A protein and the small-molecule ligand that binds it are described below.
Small molecule (SMILES): O=CCC(=O)O

Sequence of chain 2.A:
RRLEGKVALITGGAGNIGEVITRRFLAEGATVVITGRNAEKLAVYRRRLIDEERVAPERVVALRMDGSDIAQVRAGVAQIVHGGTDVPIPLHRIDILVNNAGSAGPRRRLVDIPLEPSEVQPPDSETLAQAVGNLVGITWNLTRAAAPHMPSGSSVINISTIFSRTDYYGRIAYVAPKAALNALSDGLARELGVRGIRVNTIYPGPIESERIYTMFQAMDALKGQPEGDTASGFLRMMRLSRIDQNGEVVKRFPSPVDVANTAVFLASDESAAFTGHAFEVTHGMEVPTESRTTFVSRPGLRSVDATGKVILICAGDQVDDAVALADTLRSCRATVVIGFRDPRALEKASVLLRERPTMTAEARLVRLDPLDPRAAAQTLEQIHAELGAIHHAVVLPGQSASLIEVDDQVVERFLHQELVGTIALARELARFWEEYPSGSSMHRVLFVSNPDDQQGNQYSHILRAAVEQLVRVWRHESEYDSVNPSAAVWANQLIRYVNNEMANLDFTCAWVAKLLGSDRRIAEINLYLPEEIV

Binding-site contacts:
Ligand atom O1 contacts residue THR166 of chain 2.A at 2.9 Å (h-bond).
Ligand atom C2 contacts residue TYR179 of chain 2.A at 2.7 Å (hydrophobic).
Ligand atom O2 contacts residue ARG176 of chain 2.A at 2.8 Å (salt-bridge).
Ligand atom C2 contacts residue NAP1 of chain 2.C at 3.3 Å.
Ligand atom C2 contacts residue ARG216 of chain 2.A at 4.1 Å.
Ligand atom C1 contacts residue NAP1 of chain 2.C at 3.7 Å.
Ligand atom C contacts residue MET220 of chain 2.A at 3.8 Å (hydrophobic).
Ligand atom O contacts residue ALA109 of chain 2.A at 4.5 Å.
Ligand atom O contacts residue ARG176 of chain 2.A at 2.8 Å (salt-bridge).
Ligand atom O1 contacts residue NAP1 of chain 2.C at 3.1 Å.
Ligand atom C2 contacts residue THR166 of chain 2.A at 4.0 Å.
Ligand atom C1 contacts residue ILE217 of chain 2.A at 3.9 Å (hydrophobic).
Ligand atom C contacts residue ARG176 of chain 2.A at 3.5 Å.
Ligand atom O2 contacts residue ILE217 of chain 2.A at 4.1 Å.
Ligand atom O2 contacts residue TYR179 of chain 2.A at 4.3 Å.
Ligand atom C1 contacts residue TYR173 of chain 2.A at 4.0 Å (hydrophobic).
Ligand atom O contacts residue ARG216 of chain 2.A at 3.1 Å (salt-bridge).
Ligand atom O1 contacts residue PHE168 of chain 2.A at 3.7 Å.
Ligand atom O2 contacts residue TYR173 of chain 2.A at 2.5 Å (h-bond).
Ligand atom C1 contacts residue TYR179 of chain 2.A at 4.0 Å (hydrophobic).
Ligand atom C contacts residue ILE217 of chain 2.A at 4.5 Å (hydrophobic).
Ligand atom O1 contacts residue TYR179 of chain 2.A at 2.6 Å (h-bond).
Ligand atom C contacts residue TYR173 of chain 2.A at 3.6 Å (hydrophobic).
Ligand atom C1 contacts residue ARG216 of chain 2.A at 3.8 Å.
Ligand atom C contacts residue ARG216 of chain 2.A at 3.9 Å.
Ligand atom O2 contacts residue MET220 of chain 2.A at 3.7 Å.
Ligand atom O1 contacts residue TYR173 of chain 2.A at 4.3 Å.
Ligand atom O contacts residue TYR179 of chain 2.A at 3.8 Å.
Ligand atom C contacts residue TYR179 of chain 2.A at 3.9 Å (hydrophobic).
Ligand atom O contacts residue MET220 of chain 2.A at 3.6 Å.